Binding-site contacts:
Ligand atom OP3 contacts residue MET50 of chain 1.A at 3.4 Å.
Ligand atom OP3 contacts residue HIS231 of chain 1.A at 2.7 Å (h-bond).
Ligand atom CP3 contacts residue LEU232 of chain 1.A at 3.9 Å (hydrophobic).
Ligand atom CP1 contacts residue GLY228 of chain 1.A at 4.2 Å.
Ligand atom C3 contacts residue LEU94 of chain 1.A at 4.0 Å (hydrophobic).
Ligand atom OP3 contacts residue MET235 of chain 1.A at 3.5 Å.
Ligand atom O3 contacts residue GLU60 of chain 1.A at 2.6 Å (salt-bridge).
Ligand atom CP2 contacts residue GLY228 of chain 1.A at 3.7 Å.
Ligand atom C4 contacts residue GLU60 of chain 1.A at 3.2 Å.
Ligand atom CP4 contacts residue MET128 of chain 1.A at 3.6 Å (hydrophobic).
Ligand atom CP2 contacts residue MET128 of chain 1.A at 3.8 Å (hydrophobic).
Ligand atom C9 contacts residue LEU135 of chain 1.A at 4.0 Å (hydrophobic).
Ligand atom CP3 contacts residue HIS231 of chain 1.A at 3.6 Å.
Ligand atom C2 contacts residue LEU94 of chain 1.A at 3.6 Å (hydrophobic).
Ligand atom O3 contacts residue ARG101 of chain 1.A at 3.2 Å (salt-bridge).
Ligand atom CP4 contacts residue MET50 of chain 1.A at 3.5 Å (hydrophobic).
Ligand atom C2 contacts residue LEU98 of chain 1.A at 3.9 Å (hydrophobic).
Ligand atom CP9 contacts residue ALA57 of chain 1.A at 3.5 Å (hydrophobic).
Ligand atom OP3 contacts residue MET128 of chain 1.A at 4.0 Å.
Ligand atom CP9 contacts residue LEU232 of chain 1.A at 4.1 Å (hydrophobic).
Ligand atom C6 contacts residue PHE111 of chain 1.A at 4.1 Å (hydrophobic).
Ligand atom C5 contacts residue ALA57 of chain 1.A at 4.0 Å (hydrophobic).
Ligand atom C3 contacts residue GLU60 of chain 1.A at 3.3 Å.
Ligand atom O3 contacts residue LEU94 of chain 1.A at 3.6 Å.
Ligand atom CP1 contacts residue MET128 of chain 1.A at 4.1 Å (hydrophobic).
Ligand atom CP3 contacts residue MET50 of chain 1.A at 4.0 Å (hydrophobic).
Ligand atom C9 contacts residue PHE111 of chain 1.A at 3.9 Å (hydrophobic).
Ligand atom C4 contacts residue ALA57 of chain 1.A at 4.1 Å (hydrophobic).
Ligand atom C8 contacts residue MET128 of chain 1.A at 4.1 Å (hydrophobic).
Ligand atom CP3 contacts residue MET128 of chain 1.A at 3.5 Å (hydrophobic).
Ligand atom C1 contacts residue LEU98 of chain 1.A at 4.1 Å (hydrophobic).
Ligand atom OP3 contacts residue LEU232 of chain 1.A at 3.6 Å.
Ligand atom CP2 contacts residue HIS231 of chain 1.A at 3.8 Å.
Ligand atom C8 contacts residue LEU53 of chain 1.A at 4.0 Å (hydrophobic).
Ligand atom CP2 contacts residue LEU232 of chain 1.A at 4.0 Å (hydrophobic).
Ligand atom C8 contacts residue PHE111 of chain 1.A at 3.7 Å (hydrophobic).
Ligand atom CP4 contacts residue LEU232 of chain 1.A at 4.0 Å (hydrophobic).
Ligand atom C5 contacts residue LEU53 of chain 1.A at 3.8 Å (hydrophobic).
Ligand atom CP8 contacts residue LEU91 of chain 1.A at 3.6 Å (hydrophobic).
Ligand atom CP5 contacts residue MET128 of chain 1.A at 3.9 Å (hydrophobic).

Sequence of chain 1.A:
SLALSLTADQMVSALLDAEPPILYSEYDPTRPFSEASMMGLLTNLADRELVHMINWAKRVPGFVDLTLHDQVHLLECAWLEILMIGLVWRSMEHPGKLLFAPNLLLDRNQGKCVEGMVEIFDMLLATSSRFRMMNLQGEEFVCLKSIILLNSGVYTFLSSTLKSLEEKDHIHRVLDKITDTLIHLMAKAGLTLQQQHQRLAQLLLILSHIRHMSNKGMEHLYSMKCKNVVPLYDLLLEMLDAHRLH

The protein below binds the small molecule below.
Small molecule (SMILES): CC/C(=C(/CC)c1ccc(O)cc1)c1ccc(O)cc1